Sequence of chain 1.A:
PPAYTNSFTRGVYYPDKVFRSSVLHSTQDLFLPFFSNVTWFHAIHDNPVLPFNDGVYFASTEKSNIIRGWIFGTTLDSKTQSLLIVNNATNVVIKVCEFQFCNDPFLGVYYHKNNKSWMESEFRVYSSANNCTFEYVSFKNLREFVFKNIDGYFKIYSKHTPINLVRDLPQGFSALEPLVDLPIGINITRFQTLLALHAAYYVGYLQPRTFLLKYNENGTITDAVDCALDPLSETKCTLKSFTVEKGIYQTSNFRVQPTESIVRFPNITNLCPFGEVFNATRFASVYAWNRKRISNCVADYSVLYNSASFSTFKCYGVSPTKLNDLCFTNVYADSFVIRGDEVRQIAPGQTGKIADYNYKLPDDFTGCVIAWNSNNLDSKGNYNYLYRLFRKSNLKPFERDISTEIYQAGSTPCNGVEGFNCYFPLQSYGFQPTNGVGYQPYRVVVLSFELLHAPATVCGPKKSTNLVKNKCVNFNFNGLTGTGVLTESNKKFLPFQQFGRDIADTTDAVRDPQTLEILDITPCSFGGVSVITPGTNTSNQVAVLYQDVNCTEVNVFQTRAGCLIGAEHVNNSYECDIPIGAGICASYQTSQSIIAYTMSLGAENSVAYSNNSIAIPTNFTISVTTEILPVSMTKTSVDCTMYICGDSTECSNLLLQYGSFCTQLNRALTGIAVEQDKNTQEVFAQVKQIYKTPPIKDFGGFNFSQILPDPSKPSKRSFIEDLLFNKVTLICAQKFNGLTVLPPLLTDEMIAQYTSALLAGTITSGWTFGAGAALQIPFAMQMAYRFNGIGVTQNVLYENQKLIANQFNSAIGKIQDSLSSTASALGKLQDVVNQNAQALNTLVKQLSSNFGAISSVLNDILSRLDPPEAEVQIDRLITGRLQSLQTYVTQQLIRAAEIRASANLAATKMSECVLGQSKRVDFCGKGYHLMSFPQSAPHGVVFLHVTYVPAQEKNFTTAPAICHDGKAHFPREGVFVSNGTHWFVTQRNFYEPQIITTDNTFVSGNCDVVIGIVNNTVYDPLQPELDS

A protein and the small-molecule ligand that binds it are described below.
Small molecule (SMILES): CC(=O)N[C@H]1[C@H](O[C@H]2[C@H](O)[C@@H](NC(C)=O)CO[C@@H]2CO)O[C@H](CO)[C@@H](O)[C@@H]1O

Binding-site contacts:
Ligand atom C8 contacts residue ILE1132 of chain 1.A at 4.2 Å (hydrophobic).
Ligand atom C2 contacts residue ASN1134 of chain 1.A at 2.4 Å.
Ligand atom C1 contacts residue ASN1134 of chain 1.A at 1.4 Å.
Ligand atom N2 contacts residue ASN1134 of chain 1.A at 2.8 Å (h-bond).
Ligand atom C5 contacts residue ASN1134 of chain 1.A at 3.5 Å.
Ligand atom O5 contacts residue ASN1134 of chain 1.A at 2.2 Å (h-bond).
Ligand atom O7 contacts residue ASN1134 of chain 1.A at 4.1 Å.
Ligand atom O6 contacts residue ASN1134 of chain 1.A at 3.8 Å.
Ligand atom C7 contacts residue ASN1134 of chain 1.A at 3.6 Å.
Ligand atom C3 contacts residue ASN1134 of chain 1.A at 3.7 Å.
Ligand atom C4 contacts residue ASN1134 of chain 1.A at 4.1 Å.
Ligand atom C6 contacts residue ASN1134 of chain 1.A at 4.2 Å.